Sequence of chain 1.J:
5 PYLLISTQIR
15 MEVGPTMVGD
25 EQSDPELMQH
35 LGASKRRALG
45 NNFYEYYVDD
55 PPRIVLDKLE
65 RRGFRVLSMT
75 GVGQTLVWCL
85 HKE

Sequence of chain 1.A:
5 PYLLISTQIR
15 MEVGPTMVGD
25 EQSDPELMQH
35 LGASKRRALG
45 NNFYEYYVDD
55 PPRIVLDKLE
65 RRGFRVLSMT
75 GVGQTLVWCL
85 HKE

This small molecule binds to this protein.
Small molecule (SMILES): N[C@@H](Cc1ccccc1)C(=O)O

Binding-site contacts:
Ligand atom C contacts residue THR79 of chain 1.J at 3.4 Å.
Ligand atom CE2 contacts residue GLN12 of chain 1.A at 3.9 Å.
Ligand atom C contacts residue GLY77 of chain 1.J at 3.9 Å.
Ligand atom CD1 contacts residue ILE13 of chain 1.A at 3.5 Å (hydrophobic).
Ligand atom O contacts residue THR79 of chain 1.J at 2.6 Å (h-bond).
Ligand atom CA contacts residue ILE13 of chain 1.A at 3.6 Å (hydrophobic).
Ligand atom CE2 contacts residue ILE13 of chain 1.A at 3.4 Å (hydrophobic).
Ligand atom CB contacts residue THR79 of chain 1.J at 3.8 Å.
Ligand atom C contacts residue VAL76 of chain 1.J at 3.9 Å (hydrophobic).
Ligand atom CE2 contacts residue GLN78 of chain 1.A at 3.5 Å.
Ligand atom CA contacts residue THR79 of chain 1.J at 3.5 Å.
Ligand atom CZ contacts residue ARG14 of chain 1.A at 3.7 Å.
Ligand atom CD2 contacts residue GLN78 of chain 1.A at 3.5 Å.
Ligand atom CA contacts residue GLN78 of chain 1.A at 3.7 Å.
Ligand atom CG contacts residue VAL76 of chain 1.J at 3.6 Å (hydrophobic).
Ligand atom CZ contacts residue ILE13 of chain 1.A at 3.8 Å (hydrophobic).
Ligand atom OXT contacts residue GLN78 of chain 1.J at 3.8 Å.
Ligand atom CZ contacts residue MET15 of chain 1.A at 3.6 Å (hydrophobic).
Ligand atom CE2 contacts residue ARG14 of chain 1.A at 3.9 Å.
Ligand atom CB contacts residue ILE13 of chain 1.A at 4.0 Å (hydrophobic).
Ligand atom N contacts residue ILE13 of chain 1.A at 2.8 Å (h-bond).
Ligand atom CE1 contacts residue ARG14 of chain 1.A at 3.9 Å.
Ligand atom CD1 contacts residue VAL76 of chain 1.J at 3.6 Å (hydrophobic).
Ligand atom CB contacts residue VAL76 of chain 1.J at 3.3 Å (hydrophobic).
Ligand atom N contacts residue GLN78 of chain 1.A at 2.8 Å (h-bond).
Ligand atom CB contacts residue GLN78 of chain 1.A at 3.8 Å.
Ligand atom O contacts residue GLY77 of chain 1.J at 3.8 Å.
Ligand atom CE1 contacts residue MET15 of chain 1.A at 3.6 Å (hydrophobic).
Ligand atom CE1 contacts residue VAL76 of chain 1.J at 4.0 Å (hydrophobic).
Ligand atom OXT contacts residue GLN78 of chain 1.A at 3.2 Å (h-bond).
Ligand atom O contacts residue GLN12 of chain 1.J at 3.6 Å (h-bond).
Ligand atom C contacts residue GLN78 of chain 1.J at 3.6 Å.
Ligand atom CD2 contacts residue VAL76 of chain 1.J at 3.5 Å (hydrophobic).
Ligand atom O contacts residue GLN78 of chain 1.J at 2.9 Å (h-bond).
Ligand atom O contacts residue VAL76 of chain 1.J at 3.5 Å (h-bond).
Ligand atom CD2 contacts residue ILE13 of chain 1.A at 3.4 Å (hydrophobic).
Ligand atom OXT contacts residue GLY77 of chain 1.J at 3.8 Å.
Ligand atom CG contacts residue ILE13 of chain 1.A at 3.3 Å (hydrophobic).
Ligand atom CZ contacts residue LEU80 of chain 1.A at 3.8 Å (hydrophobic).
Ligand atom CE1 contacts residue ILE13 of chain 1.A at 3.8 Å (hydrophobic).